Sequence of chain 2.A:
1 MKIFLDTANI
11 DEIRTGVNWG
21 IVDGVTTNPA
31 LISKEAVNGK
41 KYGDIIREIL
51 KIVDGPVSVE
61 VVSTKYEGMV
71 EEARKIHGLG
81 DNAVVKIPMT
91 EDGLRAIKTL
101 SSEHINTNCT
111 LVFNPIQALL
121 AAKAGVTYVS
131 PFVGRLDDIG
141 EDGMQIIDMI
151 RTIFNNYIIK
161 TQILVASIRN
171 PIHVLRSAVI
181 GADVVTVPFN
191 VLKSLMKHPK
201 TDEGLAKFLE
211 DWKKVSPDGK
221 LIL

Sequence of chain 2.B:
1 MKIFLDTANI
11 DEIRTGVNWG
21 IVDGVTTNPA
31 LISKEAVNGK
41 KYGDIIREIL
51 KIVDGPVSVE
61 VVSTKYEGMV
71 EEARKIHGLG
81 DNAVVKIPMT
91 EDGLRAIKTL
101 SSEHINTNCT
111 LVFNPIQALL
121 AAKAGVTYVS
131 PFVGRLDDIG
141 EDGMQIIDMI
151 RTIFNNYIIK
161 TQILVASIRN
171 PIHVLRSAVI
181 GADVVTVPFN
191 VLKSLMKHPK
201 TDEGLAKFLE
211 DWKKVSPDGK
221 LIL

A protein and the small-molecule ligand that binds it are described below.
Small molecule (SMILES): O=C(CO)[C@@H](O)[C@H](O)[C@H](O)COP(=O)(O)O

Binding-site contacts:
Ligand atom P contacts residue ARG135 of chain 2.A at 3.7 Å.
Ligand atom O1 contacts residue ASN108 of chain 2.A at 3.7 Å.
Ligand atom C2 contacts residue THR26 of chain 2.A at 3.9 Å.
Ligand atom O3 contacts residue THR26 of chain 2.A at 3.6 Å.
Ligand atom O3 contacts residue LEU31 of chain 2.A at 3.9 Å.
Ligand atom O1P contacts residue SER167 of chain 2.A at 2.5 Å (h-bond).
Ligand atom C1 contacts residue THR110 of chain 2.A at 3.6 Å.
Ligand atom O3 contacts residue THR27 of chain 2.A at 3.4 Å (h-bond).
Ligand atom C6 contacts residue PHE132 of chain 2.A at 3.5 Å (hydrophobic).
Ligand atom C3 contacts residue THR26 of chain 2.A at 3.8 Å.
Ligand atom O1 contacts residue THR26 of chain 2.A at 3.8 Å.
Ligand atom C5 contacts residue ASN28 of chain 2.A at 3.8 Å.
Ligand atom P contacts residue SER167 of chain 2.A at 3.6 Å.
Ligand atom O5 contacts residue ASP6 of chain 2.A at 2.6 Å (salt-bridge).
Ligand atom C6 contacts residue SER167 of chain 2.A at 3.9 Å.
Ligand atom O1 contacts residue ALA166 of chain 2.A at 3.7 Å.
Ligand atom C1 contacts residue SER130 of chain 2.A at 3.4 Å.
Ligand atom C3 contacts residue ASP6 of chain 2.A at 3.4 Å.
Ligand atom O3 contacts residue ASP6 of chain 2.A at 2.7 Å (salt-bridge).
Ligand atom C4 contacts residue LYS86 of chain 2.A at 3.6 Å.
Ligand atom O5 contacts residue ALA166 of chain 2.A at 3.4 Å.
Ligand atom C4 contacts residue PHE132 of chain 2.A at 3.7 Å (hydrophobic).
Ligand atom O4 contacts residue ASN28 of chain 2.A at 2.9 Å (h-bond).
Ligand atom C3 contacts residue LYS86 of chain 2.A at 2.5 Å.
Ligand atom O5 contacts residue SER167 of chain 2.A at 3.0 Å (h-bond).
Ligand atom C2 contacts residue LYS86 of chain 2.A at 1.3 Å.
Ligand atom O1P contacts residue ARG169 of chain 2.A at 3.8 Å.
Ligand atom O3 contacts residue ASN28 of chain 2.A at 3.4 Å (h-bond).
Ligand atom C4 contacts residue ASN28 of chain 2.A at 3.8 Å.
Ligand atom O3P contacts residue ARG135 of chain 2.A at 2.7 Å (salt-bridge).
Ligand atom O1P contacts residue ARG135 of chain 2.A at 2.8 Å (salt-bridge).
Ligand atom O6 contacts residue SER167 of chain 2.A at 3.5 Å.
Ligand atom O3 contacts residue LYS86 of chain 2.A at 2.7 Å (salt-bridge).
Ligand atom O4 contacts residue LYS86 of chain 2.A at 3.7 Å.
Ligand atom O1 contacts residue LYS86 of chain 2.A at 3.2 Å (salt-bridge).
Ligand atom O4 contacts residue PHE132 of chain 2.A at 3.5 Å.
Ligand atom O1 contacts residue SER130 of chain 2.A at 2.8 Å (h-bond).
Ligand atom C5 contacts residue ASP6 of chain 2.A at 3.2 Å.
Ligand atom C1 contacts residue LYS86 of chain 2.A at 2.5 Å.
Ligand atom C2 contacts residue THR27 of chain 2.A at 3.9 Å.